A small-molecule ligand and the protein it binds are described below.
Small molecule (SMILES): CC(=O)N[C@@H]1[C@@H](O)[C@H](O)[C@@H](CO)O[C@H]1O

Binding-site contacts:
Ligand atom C4 contacts residue ALA693 of chain 1.H at 4.3 Å (hydrophobic).
Ligand atom C1 contacts residue ASN1061 of chain 1.H at 1.4 Å.
Ligand atom C4 contacts residue ASN1061 of chain 1.H at 4.2 Å.
Ligand atom C7 contacts residue ASN1061 of chain 1.H at 3.1 Å.
Ligand atom O5 contacts residue ASN1061 of chain 1.H at 2.4 Å (h-bond).
Ligand atom C5 contacts residue ASN1061 of chain 1.H at 3.7 Å.
Ligand atom O7 contacts residue ASN1061 of chain 1.H at 3.1 Å (h-bond).
Ligand atom C8 contacts residue ASN1061 of chain 1.H at 4.3 Å.
Ligand atom O6 contacts residue ALA693 of chain 1.H at 4.4 Å.
Ligand atom N2 contacts residue ASN1061 of chain 1.H at 2.8 Å (h-bond).
Ligand atom C2 contacts residue ASN1061 of chain 1.H at 2.4 Å.
Ligand atom C3 contacts residue ASN1061 of chain 1.H at 3.8 Å.

Sequence of chain 1.H:
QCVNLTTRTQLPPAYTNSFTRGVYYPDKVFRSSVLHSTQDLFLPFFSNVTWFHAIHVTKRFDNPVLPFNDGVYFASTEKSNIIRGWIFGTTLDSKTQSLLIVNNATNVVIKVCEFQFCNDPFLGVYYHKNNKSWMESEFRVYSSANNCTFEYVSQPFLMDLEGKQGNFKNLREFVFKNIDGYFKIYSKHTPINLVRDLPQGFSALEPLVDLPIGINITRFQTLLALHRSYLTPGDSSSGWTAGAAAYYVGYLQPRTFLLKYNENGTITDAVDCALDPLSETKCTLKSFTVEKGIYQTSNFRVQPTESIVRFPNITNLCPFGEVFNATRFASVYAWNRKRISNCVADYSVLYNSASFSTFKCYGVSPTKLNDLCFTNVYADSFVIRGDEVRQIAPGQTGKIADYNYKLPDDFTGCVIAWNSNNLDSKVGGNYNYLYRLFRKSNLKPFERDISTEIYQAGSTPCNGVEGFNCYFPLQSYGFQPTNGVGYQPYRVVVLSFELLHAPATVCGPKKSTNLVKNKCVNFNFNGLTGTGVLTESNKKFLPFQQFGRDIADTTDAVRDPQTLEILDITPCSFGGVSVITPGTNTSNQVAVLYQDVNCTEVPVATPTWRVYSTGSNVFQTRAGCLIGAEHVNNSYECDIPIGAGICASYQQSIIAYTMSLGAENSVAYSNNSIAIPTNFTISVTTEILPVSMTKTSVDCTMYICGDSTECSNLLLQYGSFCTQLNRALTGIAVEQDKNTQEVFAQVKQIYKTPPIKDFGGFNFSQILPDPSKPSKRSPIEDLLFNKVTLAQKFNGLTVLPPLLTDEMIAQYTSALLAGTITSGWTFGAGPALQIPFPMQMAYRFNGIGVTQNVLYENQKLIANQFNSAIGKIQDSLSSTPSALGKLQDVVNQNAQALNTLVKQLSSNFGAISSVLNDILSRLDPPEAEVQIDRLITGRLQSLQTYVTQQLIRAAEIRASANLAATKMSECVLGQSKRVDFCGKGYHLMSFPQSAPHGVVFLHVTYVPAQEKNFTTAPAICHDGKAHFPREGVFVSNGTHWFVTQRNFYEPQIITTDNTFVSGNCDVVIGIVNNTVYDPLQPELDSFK